Sequence of chain 1.A:
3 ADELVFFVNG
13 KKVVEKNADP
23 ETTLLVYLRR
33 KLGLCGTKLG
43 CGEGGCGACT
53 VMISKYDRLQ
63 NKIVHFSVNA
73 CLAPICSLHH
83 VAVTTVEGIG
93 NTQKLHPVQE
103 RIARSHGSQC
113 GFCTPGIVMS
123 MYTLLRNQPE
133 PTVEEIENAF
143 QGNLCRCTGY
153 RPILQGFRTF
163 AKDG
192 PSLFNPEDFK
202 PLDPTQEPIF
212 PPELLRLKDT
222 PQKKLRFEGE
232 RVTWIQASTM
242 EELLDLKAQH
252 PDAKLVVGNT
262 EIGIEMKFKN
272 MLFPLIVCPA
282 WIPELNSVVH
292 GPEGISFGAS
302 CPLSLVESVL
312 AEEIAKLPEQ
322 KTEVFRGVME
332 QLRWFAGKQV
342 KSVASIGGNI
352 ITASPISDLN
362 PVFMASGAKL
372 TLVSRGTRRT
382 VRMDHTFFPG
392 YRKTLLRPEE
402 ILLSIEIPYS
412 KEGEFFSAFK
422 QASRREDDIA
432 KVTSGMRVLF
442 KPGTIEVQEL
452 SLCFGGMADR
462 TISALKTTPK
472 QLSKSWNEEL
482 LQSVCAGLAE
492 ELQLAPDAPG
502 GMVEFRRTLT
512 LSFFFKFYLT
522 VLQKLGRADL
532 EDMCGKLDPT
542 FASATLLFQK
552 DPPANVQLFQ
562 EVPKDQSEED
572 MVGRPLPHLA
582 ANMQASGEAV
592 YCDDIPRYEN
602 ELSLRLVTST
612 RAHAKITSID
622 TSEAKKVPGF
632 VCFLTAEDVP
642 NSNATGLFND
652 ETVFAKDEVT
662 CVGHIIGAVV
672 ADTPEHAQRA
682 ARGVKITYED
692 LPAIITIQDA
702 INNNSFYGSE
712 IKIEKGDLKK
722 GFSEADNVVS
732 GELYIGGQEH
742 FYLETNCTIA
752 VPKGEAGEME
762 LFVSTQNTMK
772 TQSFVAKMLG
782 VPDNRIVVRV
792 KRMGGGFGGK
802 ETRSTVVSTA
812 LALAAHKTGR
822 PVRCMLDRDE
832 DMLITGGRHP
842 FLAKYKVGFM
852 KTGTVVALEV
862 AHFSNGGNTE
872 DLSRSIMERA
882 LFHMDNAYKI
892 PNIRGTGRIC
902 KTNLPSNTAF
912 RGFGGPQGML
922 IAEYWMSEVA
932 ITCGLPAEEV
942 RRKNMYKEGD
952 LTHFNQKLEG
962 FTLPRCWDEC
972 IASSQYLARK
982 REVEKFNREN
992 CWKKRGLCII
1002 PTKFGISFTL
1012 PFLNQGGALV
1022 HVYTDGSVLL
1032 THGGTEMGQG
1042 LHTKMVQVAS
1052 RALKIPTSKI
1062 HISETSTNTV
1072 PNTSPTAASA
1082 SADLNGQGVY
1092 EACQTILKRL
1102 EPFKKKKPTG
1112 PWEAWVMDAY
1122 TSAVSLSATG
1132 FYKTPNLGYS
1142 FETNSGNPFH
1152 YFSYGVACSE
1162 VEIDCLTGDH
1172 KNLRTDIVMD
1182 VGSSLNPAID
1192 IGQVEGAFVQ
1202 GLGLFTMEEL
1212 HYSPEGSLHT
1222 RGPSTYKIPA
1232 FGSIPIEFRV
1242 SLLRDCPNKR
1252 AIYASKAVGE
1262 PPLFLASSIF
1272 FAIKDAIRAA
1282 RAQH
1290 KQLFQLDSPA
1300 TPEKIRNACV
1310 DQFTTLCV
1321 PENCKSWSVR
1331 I

The small molecule below binds the protein below.
Small molecule (SMILES): O=c1[nH]c(=O)c2[nH]c(=O)[nH]c2[nH]1

Binding-site contacts:
Ligand atom O11 contacts residue THR1010 of chain 1.A at 3.1 Å (h-bond).
Ligand atom N9 contacts residue ALA1079 of chain 1.A at 3.5 Å (h-bond).
Ligand atom C2 contacts residue ALA1079 of chain 1.A at 3.7 Å (hydrophobic).
Ligand atom N1 contacts residue PHE1009 of chain 1.A at 3.5 Å.
Ligand atom C5 contacts residue ALA1079 of chain 1.A at 3.8 Å (hydrophobic).
Ligand atom N7 contacts residue ALA1079 of chain 1.A at 3.8 Å.
Ligand atom N3 contacts residue ALA1079 of chain 1.A at 3.5 Å.
Ligand atom O11 contacts residue ARG880 of chain 1.A at 2.9 Å (salt-bridge).
Ligand atom C6 contacts residue GLU802 of chain 1.A at 3.8 Å.
Ligand atom O13 contacts residue PHE1009 of chain 1.A at 3.5 Å.
Ligand atom N7 contacts residue PHE914 of chain 1.A at 3.3 Å.
Ligand atom C8 contacts residue PHE914 of chain 1.A at 3.5 Å (hydrophobic).
Ligand atom N1 contacts residue PHE914 of chain 1.A at 3.5 Å.
Ligand atom C8 contacts residue ALA1079 of chain 1.A at 3.6 Å (hydrophobic).
Ligand atom C5 contacts residue GLU802 of chain 1.A at 3.7 Å.
Ligand atom O11 contacts residue SER1008 of chain 1.A at 3.6 Å.
Ligand atom N7 contacts residue GLU802 of chain 1.A at 2.7 Å (salt-bridge).
Ligand atom C5 contacts residue PHE914 of chain 1.A at 3.3 Å (hydrophobic).
Ligand atom N7 contacts residue ALA910 of chain 1.A at 4.0 Å.
Ligand atom C8 contacts residue GLU802 of chain 1.A at 3.6 Å.
Ligand atom N3 contacts residue ARG880 of chain 1.A at 3.5 Å (salt-bridge).
Ligand atom C8 contacts residue GLU1261 of chain 1.A at 3.4 Å.
Ligand atom O24 contacts residue ALA910 of chain 1.A at 3.9 Å.
Ligand atom O13 contacts residue GLU802 of chain 1.A at 2.8 Å (salt-bridge).
Ligand atom C4 contacts residue GLU1261 of chain 1.A at 3.8 Å.
Ligand atom C6 contacts residue PHE914 of chain 1.A at 3.4 Å (hydrophobic).
Ligand atom O24 contacts residue GLU802 of chain 1.A at 3.7 Å.
Ligand atom N9 contacts residue PHE914 of chain 1.A at 3.3 Å.
Ligand atom O11 contacts residue PHE1009 of chain 1.A at 3.5 Å.
Ligand atom N9 contacts residue GLU1261 of chain 1.A at 2.7 Å (salt-bridge).
Ligand atom C4 contacts residue ALA1079 of chain 1.A at 3.5 Å (hydrophobic).
Ligand atom C6 contacts residue PHE1009 of chain 1.A at 3.6 Å (hydrophobic).
Ligand atom O11 contacts residue PHE914 of chain 1.A at 4.0 Å.
Ligand atom C2 contacts residue ARG880 of chain 1.A at 3.8 Å.
Ligand atom O24 contacts residue GLU1261 of chain 1.A at 3.4 Å (salt-bridge).
Ligand atom N3 contacts residue PHE914 of chain 1.A at 3.4 Å.
Ligand atom C4 contacts residue PHE914 of chain 1.A at 3.3 Å (hydrophobic).
Ligand atom C2 contacts residue PHE914 of chain 1.A at 3.5 Å (hydrophobic).
Ligand atom N7 contacts residue ALA1078 of chain 1.A at 3.7 Å.
Ligand atom O13 contacts residue PHE914 of chain 1.A at 3.6 Å.